The small molecule below binds the protein below.
Small molecule (SMILES): CC(=O)N[C@@H]1[C@@H](O)[C@H](O[C@@H]2O[C@H](CO[C@H]3O[C@H](CO[C@H]4O[C@H](CO)[C@@H](O)[C@H](O)[C@@H]4O)[C@@H](O)[C@H](O[C@H]4O[C@H](CO)[C@@H](O)[C@H](O)[C@@H]4O)[C@@H]3O)[C@@H](O)[C@H](O[C@H]3O[C@H](CO)[C@@H](O)[C@H](O)[C@@H]3O)[C@@H]2O)[C@@H](CO)O[C@H]1O

Sequence of chain 1.D:
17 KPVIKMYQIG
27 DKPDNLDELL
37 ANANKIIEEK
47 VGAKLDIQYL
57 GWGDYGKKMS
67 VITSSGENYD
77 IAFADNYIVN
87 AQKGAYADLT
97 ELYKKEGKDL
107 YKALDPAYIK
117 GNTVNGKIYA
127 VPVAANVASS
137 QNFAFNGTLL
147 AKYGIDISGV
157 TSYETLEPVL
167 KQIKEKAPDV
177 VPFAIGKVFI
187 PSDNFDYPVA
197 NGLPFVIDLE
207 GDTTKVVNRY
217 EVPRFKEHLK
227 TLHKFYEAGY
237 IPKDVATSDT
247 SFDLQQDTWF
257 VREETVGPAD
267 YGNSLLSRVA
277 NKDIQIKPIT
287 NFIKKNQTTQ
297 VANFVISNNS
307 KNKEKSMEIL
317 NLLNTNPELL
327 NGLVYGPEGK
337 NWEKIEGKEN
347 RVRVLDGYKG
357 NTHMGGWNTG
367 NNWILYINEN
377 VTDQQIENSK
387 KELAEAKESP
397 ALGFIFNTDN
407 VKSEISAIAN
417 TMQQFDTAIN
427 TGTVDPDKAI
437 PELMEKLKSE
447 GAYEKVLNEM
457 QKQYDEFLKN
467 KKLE

Binding-site contacts:
Ligand atom O2 contacts residue GLU260 of chain 1.D at 2.5 Å (salt-bridge).
Ligand atom O2 contacts residue ARG258 of chain 1.D at 3.1 Å (salt-bridge).
Ligand atom O6 contacts residue TRP58 of chain 1.D at 3.4 Å (h-bond).
Ligand atom C1 contacts residue ASP266 of chain 1.D at 3.5 Å.
Ligand atom C2 contacts residue THR261 of chain 1.D at 3.4 Å.
Ligand atom C6 contacts residue TRP58 of chain 1.D at 3.5 Å (hydrophobic).
Ligand atom O2 contacts residue THR261 of chain 1.D at 2.7 Å (h-bond).
Ligand atom O3 contacts residue ARG258 of chain 1.D at 3.1 Å (salt-bridge).
Ligand atom O4 contacts residue TRP58 of chain 1.D at 3.5 Å.
Ligand atom O4 contacts residue PHE248 of chain 1.D at 3.4 Å (h-bond).
Ligand atom O6 contacts residue ASP27 of chain 1.D at 2.7 Å (salt-bridge).
Ligand atom O6 contacts residue GLN293 of chain 1.D at 3.5 Å.
Ligand atom O4 contacts residue SER247 of chain 1.D at 3.6 Å.
Ligand atom C6 contacts residue THR261 of chain 1.D at 3.5 Å.
Ligand atom O3 contacts residue ASN197 of chain 1.D at 3.1 Å (h-bond).
Ligand atom C6 contacts residue SER247 of chain 1.D at 3.6 Å.
Ligand atom C2 contacts residue GLU260 of chain 1.D at 3.4 Å.
Ligand atom O2 contacts residue ILE181 of chain 1.D at 3.2 Å.
Ligand atom O5 contacts residue ASN132 of chain 1.D at 3.1 Å (h-bond).
Ligand atom O3 contacts residue LEU250 of chain 1.D at 2.9 Å (h-bond).
Ligand atom O3 contacts residue GLU259 of chain 1.D at 2.9 Å (salt-bridge).
Ligand atom O4 contacts residue THR261 of chain 1.D at 3.2 Å.
Ligand atom O3 contacts residue ASP249 of chain 1.D at 3.6 Å.
Ligand atom C2 contacts residue ALA180 of chain 1.D at 3.6 Å (hydrophobic).
Ligand atom O3 contacts residue ALA180 of chain 1.D at 2.7 Å (h-bond).
Ligand atom O7 contacts residue TRP363 of chain 1.D at 3.5 Å.
Ligand atom O1 contacts residue ASN132 of chain 1.D at 3.5 Å (h-bond).
Ligand atom O1 contacts residue ASP266 of chain 1.D at 2.6 Å (salt-bridge).
Ligand atom O6 contacts residue ASN132 of chain 1.D at 3.3 Å (h-bond).
Ligand atom O2 contacts residue GLY182 of chain 1.D at 3.5 Å (h-bond).
Ligand atom O4 contacts residue GLU259 of chain 1.D at 2.6 Å (salt-bridge).
Ligand atom C4 contacts residue GLU259 of chain 1.D at 3.5 Å.
Ligand atom O2 contacts residue ASN197 of chain 1.D at 3.2 Å (h-bond).
Ligand atom C1 contacts residue ASN132 of chain 1.D at 3.5 Å.
Ligand atom C3 contacts residue GLU259 of chain 1.D at 3.5 Å.
Ligand atom O4 contacts residue ASP249 of chain 1.D at 3.4 Å.
Ligand atom C5 contacts residue TRP363 of chain 1.D at 3.5 Å (hydrophobic).
Ligand atom C6 contacts residue ASP27 of chain 1.D at 3.4 Å.
Ligand atom O5 contacts residue TRP363 of chain 1.D at 3.3 Å.
Ligand atom O2 contacts residue ALA180 of chain 1.D at 3.2 Å (h-bond).